Sequence of chain 1.D:
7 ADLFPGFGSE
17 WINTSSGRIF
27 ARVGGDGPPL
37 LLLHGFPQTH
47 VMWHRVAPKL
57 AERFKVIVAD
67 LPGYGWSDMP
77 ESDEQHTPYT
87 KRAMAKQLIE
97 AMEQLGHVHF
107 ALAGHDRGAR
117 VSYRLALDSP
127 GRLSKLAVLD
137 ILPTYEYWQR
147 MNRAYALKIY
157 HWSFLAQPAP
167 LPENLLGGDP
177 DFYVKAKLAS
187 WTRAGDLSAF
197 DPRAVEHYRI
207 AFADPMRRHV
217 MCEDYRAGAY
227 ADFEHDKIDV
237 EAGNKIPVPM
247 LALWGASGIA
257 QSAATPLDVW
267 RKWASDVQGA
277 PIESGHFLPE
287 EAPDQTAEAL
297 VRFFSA

A small-molecule ligand and the protein it binds are described below.
Small molecule (SMILES): O=C(O)CO

Binding-site contacts:
Ligand atom O2 contacts residue HIS157 of chain 1.D at 3.0 Å (h-bond).
Ligand atom O contacts residue ARG113 of chain 1.D at 2.9 Å (salt-bridge).
Ligand atom CA contacts residue TRP158 of chain 1.D at 3.5 Å (hydrophobic).
Ligand atom CA contacts residue TYR221 of chain 1.D at 4.0 Å (hydrophobic).
Ligand atom O contacts residue ASP112 of chain 1.D at 3.8 Å.
Ligand atom O2 contacts residue ARG113 of chain 1.D at 3.9 Å.
Ligand atom O contacts residue ARG116 of chain 1.D at 3.0 Å (salt-bridge).
Ligand atom C contacts residue ARG113 of chain 1.D at 4.1 Å.
Ligand atom C contacts residue ARG116 of chain 1.D at 3.4 Å.
Ligand atom O contacts residue TRP158 of chain 1.D at 3.5 Å.
Ligand atom O contacts residue TYR221 of chain 1.D at 4.0 Å.
Ligand atom CA contacts residue ASP112 of chain 1.D at 3.4 Å.
Ligand atom OXT contacts residue ASP112 of chain 1.D at 3.3 Å (salt-bridge).
Ligand atom OXT contacts residue TRP158 of chain 1.D at 4.5 Å.
Ligand atom OXT contacts residue ILE137 of chain 1.D at 3.7 Å.
Ligand atom O2 contacts residue TRP158 of chain 1.D at 2.8 Å (h-bond).
Ligand atom C contacts residue TRP158 of chain 1.D at 3.8 Å (hydrophobic).
Ligand atom O2 contacts residue ASP112 of chain 1.D at 4.0 Å.
Ligand atom OXT contacts residue TYR143 of chain 1.D at 4.1 Å.
Ligand atom CA contacts residue HIS157 of chain 1.D at 3.9 Å.
Ligand atom C contacts residue ASP112 of chain 1.D at 3.2 Å.
Ligand atom OXT contacts residue HIS282 of chain 1.D at 4.2 Å.
Ligand atom O2 contacts residue TYR221 of chain 1.D at 2.7 Å (h-bond).
Ligand atom CA contacts residue ILE255 of chain 1.D at 4.1 Å (hydrophobic).
Ligand atom OXT contacts residue ASP136 of chain 1.D at 4.4 Å.
Ligand atom OXT contacts residue ARG116 of chain 1.D at 2.9 Å (salt-bridge).